Binding-site contacts:
Ligand atom C15 contacts residue SER719 of chain 1.D at 3.6 Å.
Ligand atom C13 contacts residue PRO489 of chain 1.D at 3.7 Å (hydrophobic).
Ligand atom C19 contacts residue SER744 of chain 1.D at 3.4 Å.
Ligand atom C20 contacts residue SER744 of chain 1.A at 3.5 Å.
Ligand atom C23 contacts residue LEU741 of chain 1.A at 3.6 Å (hydrophobic).
Ligand atom C22 contacts residue SER744 of chain 1.D at 3.8 Å.
Ligand atom C3 contacts residue SER492 of chain 1.A at 3.5 Å.
Ligand atom S1 contacts residue PRO489 of chain 1.D at 3.4 Å (h-bond).
Ligand atom O2 contacts residue LYS488 of chain 1.D at 3.8 Å.
Ligand atom C17 contacts residue SER719 of chain 1.A at 3.5 Å.
Ligand atom C23 contacts residue ILE476 of chain 1.D at 3.7 Å (hydrophobic).
Ligand atom N2 contacts residue PRO489 of chain 1.D at 2.5 Å (h-bond).
Ligand atom O4 contacts residue GLY721 of chain 1.D at 3.4 Å (h-bond).
Ligand atom C24 contacts residue PRO489 of chain 1.A at 3.4 Å (hydrophobic).
Ligand atom C24 contacts residue SER744 of chain 1.A at 3.7 Å.
Ligand atom C16 contacts residue SER719 of chain 1.D at 3.2 Å.
Ligand atom O4 contacts residue LYS720 of chain 1.D at 3.2 Å.
Ligand atom S2 contacts residue PRO489 of chain 1.A at 3.6 Å.
Ligand atom C15 contacts residue PRO489 of chain 1.A at 3.2 Å (hydrophobic).
Ligand atom C2 contacts residue PRO489 of chain 1.A at 3.5 Å (hydrophobic).
Ligand atom O2 contacts residue PRO489 of chain 1.D at 3.2 Å (h-bond).
Ligand atom C14 contacts residue PRO489 of chain 1.A at 3.5 Å (hydrophobic).
Ligand atom C2 contacts residue SER492 of chain 1.A at 3.6 Å.
Ligand atom N1 contacts residue PRO489 of chain 1.A at 2.5 Å (h-bond).
Ligand atom C9 contacts residue PRO489 of chain 1.D at 3.7 Å (hydrophobic).
Ligand atom C18 contacts residue SER744 of chain 1.D at 3.7 Å.
Ligand atom C3 contacts residue PRO489 of chain 1.A at 3.6 Å (hydrophobic).
Ligand atom C15 contacts residue SER744 of chain 1.A at 3.8 Å.
Ligand atom C18 contacts residue PRO489 of chain 1.D at 3.5 Å (hydrophobic).
Ligand atom C2 contacts residue MET491 of chain 1.A at 3.5 Å (hydrophobic).
Ligand atom O3 contacts residue PRO489 of chain 1.A at 3.6 Å.
Ligand atom C12 contacts residue SER719 of chain 1.A at 3.8 Å.
Ligand atom C8 contacts residue MET491 of chain 1.D at 3.5 Å (hydrophobic).
Ligand atom C9 contacts residue SER492 of chain 1.D at 3.5 Å.
Ligand atom O1 contacts residue GLY721 of chain 1.A at 3.7 Å.
Ligand atom C8 contacts residue PRO489 of chain 1.D at 3.7 Å (hydrophobic).
Ligand atom C18 contacts residue SER719 of chain 1.A at 3.4 Å.
Ligand atom C8 contacts residue SER492 of chain 1.D at 3.5 Å.
Ligand atom O1 contacts residue LYS720 of chain 1.A at 3.5 Å.
Ligand atom C22 contacts residue LEU741 of chain 1.D at 3.8 Å (hydrophobic).

Sequence of chain 1.D:
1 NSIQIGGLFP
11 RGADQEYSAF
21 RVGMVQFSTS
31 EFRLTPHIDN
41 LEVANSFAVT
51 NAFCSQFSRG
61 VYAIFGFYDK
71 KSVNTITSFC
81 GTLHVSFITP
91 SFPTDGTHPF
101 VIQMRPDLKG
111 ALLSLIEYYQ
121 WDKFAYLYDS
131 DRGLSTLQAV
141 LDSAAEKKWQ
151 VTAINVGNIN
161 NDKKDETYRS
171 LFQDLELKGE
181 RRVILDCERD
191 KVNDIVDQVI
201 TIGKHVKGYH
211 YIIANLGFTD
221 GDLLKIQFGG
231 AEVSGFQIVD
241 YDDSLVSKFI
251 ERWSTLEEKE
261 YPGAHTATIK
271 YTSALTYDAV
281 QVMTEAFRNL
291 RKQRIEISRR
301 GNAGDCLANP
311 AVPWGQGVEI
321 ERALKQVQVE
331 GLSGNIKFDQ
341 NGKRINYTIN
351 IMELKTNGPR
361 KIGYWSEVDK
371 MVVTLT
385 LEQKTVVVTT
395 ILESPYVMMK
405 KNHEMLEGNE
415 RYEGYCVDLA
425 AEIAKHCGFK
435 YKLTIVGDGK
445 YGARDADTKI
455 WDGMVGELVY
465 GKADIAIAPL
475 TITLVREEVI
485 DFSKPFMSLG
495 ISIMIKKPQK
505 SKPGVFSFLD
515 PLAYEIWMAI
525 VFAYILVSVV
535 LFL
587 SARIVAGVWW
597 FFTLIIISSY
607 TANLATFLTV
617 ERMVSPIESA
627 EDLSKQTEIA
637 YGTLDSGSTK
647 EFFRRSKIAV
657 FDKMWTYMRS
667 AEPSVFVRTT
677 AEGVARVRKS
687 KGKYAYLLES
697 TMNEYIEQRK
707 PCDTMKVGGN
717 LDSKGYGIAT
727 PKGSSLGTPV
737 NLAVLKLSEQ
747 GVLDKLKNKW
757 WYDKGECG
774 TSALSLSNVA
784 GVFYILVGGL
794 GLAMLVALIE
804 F

Sequence of chain 1.A:
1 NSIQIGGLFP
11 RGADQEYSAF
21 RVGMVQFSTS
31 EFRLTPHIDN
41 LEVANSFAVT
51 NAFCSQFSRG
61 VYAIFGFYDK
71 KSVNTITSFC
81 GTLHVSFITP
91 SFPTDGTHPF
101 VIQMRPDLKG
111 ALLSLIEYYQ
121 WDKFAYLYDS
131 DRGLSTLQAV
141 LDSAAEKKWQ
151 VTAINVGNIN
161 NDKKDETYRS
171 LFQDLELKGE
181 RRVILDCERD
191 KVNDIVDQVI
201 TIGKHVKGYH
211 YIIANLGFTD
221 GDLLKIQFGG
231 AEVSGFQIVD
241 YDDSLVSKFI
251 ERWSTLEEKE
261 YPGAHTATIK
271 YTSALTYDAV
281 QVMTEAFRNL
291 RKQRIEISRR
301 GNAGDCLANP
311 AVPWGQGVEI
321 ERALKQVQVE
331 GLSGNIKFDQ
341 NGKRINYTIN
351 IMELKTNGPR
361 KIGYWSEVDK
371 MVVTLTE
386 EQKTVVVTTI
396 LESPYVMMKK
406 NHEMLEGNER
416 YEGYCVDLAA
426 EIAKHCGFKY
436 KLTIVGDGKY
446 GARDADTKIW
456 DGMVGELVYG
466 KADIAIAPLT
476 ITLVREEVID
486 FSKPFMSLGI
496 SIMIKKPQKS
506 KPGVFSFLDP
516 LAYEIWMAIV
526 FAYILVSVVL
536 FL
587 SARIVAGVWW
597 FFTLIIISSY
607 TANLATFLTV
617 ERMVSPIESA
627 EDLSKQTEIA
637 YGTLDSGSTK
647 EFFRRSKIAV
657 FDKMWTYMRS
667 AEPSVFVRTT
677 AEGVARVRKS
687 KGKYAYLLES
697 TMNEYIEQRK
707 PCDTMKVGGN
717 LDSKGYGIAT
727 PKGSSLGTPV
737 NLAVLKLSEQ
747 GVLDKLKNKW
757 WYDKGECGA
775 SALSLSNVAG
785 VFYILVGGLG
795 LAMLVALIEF

This small molecule binds to this protein.
Small molecule (SMILES): CC(C)S(=O)(=O)NC[C@H](C)c1ccc(-c2ccc([C@@H](C)CNS(=O)(=O)C(C)C)cc2)cc1